A protein and the small-molecule ligand that binds it are described below.
Small molecule (SMILES): Nc1ccn([C@H]2C[C@H](O[P](=O)(O)OC[C@H]3O[C@@H](n4cnc5c(=O)nc(N)[nH]c54)C[C@@H]3O)[C@@H](CO[P](=O)(O)O[C@H]3C[C@H](n4ccc(N)nc4=O)O[C@@H]3CO[P](=O)(O)O[C@H]3C[C@H](n4cnc5c(=O)nc(N)[nH]c54)O[C@@H]3COP(=O)(O)O)O2)c(=O)n1

Sequence of chain 1.A:
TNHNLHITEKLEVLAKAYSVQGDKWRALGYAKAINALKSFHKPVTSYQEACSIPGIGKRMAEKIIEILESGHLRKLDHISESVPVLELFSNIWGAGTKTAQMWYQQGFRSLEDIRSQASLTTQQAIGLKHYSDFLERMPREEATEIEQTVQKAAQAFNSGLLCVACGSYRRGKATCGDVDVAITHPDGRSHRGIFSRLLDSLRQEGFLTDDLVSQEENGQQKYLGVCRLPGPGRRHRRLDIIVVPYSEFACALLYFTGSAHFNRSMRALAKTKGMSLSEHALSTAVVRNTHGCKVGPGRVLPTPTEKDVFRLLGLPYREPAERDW

Binding-site contacts:
Ligand atom O5' contacts residue TYR30 of chain 1.A at 3.3 Å.
Ligand atom OP1 contacts residue MET60 of chain 1.A at 3.0 Å (h-bond).
Ligand atom P contacts residue TYR30 of chain 1.A at 3.5 Å.
Ligand atom C4 contacts residue ARG26 of chain 1.A at 3.8 Å.
Ligand atom N3 contacts residue TRP25 of chain 1.A at 3.1 Å (h-bond).
Ligand atom OP1 contacts residue ARG59 of chain 1.A at 3.6 Å.
Ligand atom OP3 contacts residue LYS63 of chain 1.A at 3.5 Å.
Ligand atom O4' contacts residue ARG26 of chain 1.A at 3.4 Å.
Ligand atom C6 contacts residue TRP25 of chain 1.A at 3.8 Å (hydrophobic).
Ligand atom C5' contacts residue GLY55 of chain 1.A at 3.3 Å.
Ligand atom C2 contacts residue TRP25 of chain 1.A at 3.1 Å (hydrophobic).
Ligand atom OP2 contacts residue TYR18 of chain 1.A at 3.6 Å.
Ligand atom OP1 contacts residue GLY55 of chain 1.A at 2.8 Å (h-bond).
Ligand atom OP1 contacts residue LYS63 of chain 1.A at 2.7 Å (salt-bridge).
Ligand atom OP1 contacts residue ILE56 of chain 1.A at 3.7 Å.
Ligand atom OP2 contacts residue ARG26 of chain 1.A at 3.1 Å (salt-bridge).
Ligand atom N3 contacts residue GLY29 of chain 1.A at 3.4 Å.
Ligand atom C4' contacts residue GLY55 of chain 1.A at 3.1 Å.
Ligand atom OP1 contacts residue PRO54 of chain 1.A at 3.5 Å.
Ligand atom N9 contacts residue ARG26 of chain 1.A at 3.6 Å.
Ligand atom OP3 contacts residue TYR18 of chain 1.A at 2.9 Å (h-bond).
Ligand atom O3' contacts residue MET60 of chain 1.A at 3.4 Å.
Ligand atom O3' contacts residue ILE56 of chain 1.A at 3.5 Å (h-bond).
Ligand atom OP1 contacts residue ARG59 of chain 1.A at 3.1 Å (salt-bridge).
Ligand atom C1' contacts residue ARG26 of chain 1.A at 3.6 Å.
Ligand atom C8 contacts residue ARG26 of chain 1.A at 3.5 Å.
Ligand atom C5' contacts residue GLY57 of chain 1.A at 3.8 Å.
Ligand atom O4' contacts residue TYR30 of chain 1.A at 3.6 Å.
Ligand atom O3' contacts residue GLY55 of chain 1.A at 3.3 Å.
Ligand atom C4 contacts residue TRP25 of chain 1.A at 3.5 Å (hydrophobic).
Ligand atom O5' contacts residue ARG26 of chain 1.A at 3.7 Å.
Ligand atom P contacts residue GLY55 of chain 1.A at 3.7 Å.
Ligand atom C4' contacts residue MET60 of chain 1.A at 3.8 Å (hydrophobic).
Ligand atom C4' contacts residue TYR30 of chain 1.A at 3.7 Å (hydrophobic).
Ligand atom OP3 contacts residue TYR30 of chain 1.A at 2.5 Å (h-bond).
Ligand atom N2 contacts residue TRP25 of chain 1.A at 3.5 Å (h-bond).
Ligand atom OP1 contacts residue GLY57 of chain 1.A at 3.0 Å (h-bond).
Ligand atom P contacts residue TYR18 of chain 1.A at 3.7 Å.
Ligand atom N1 contacts residue TRP25 of chain 1.A at 3.6 Å.
Ligand atom P contacts residue LYS63 of chain 1.A at 3.7 Å.